Sequence of chain 1.A:
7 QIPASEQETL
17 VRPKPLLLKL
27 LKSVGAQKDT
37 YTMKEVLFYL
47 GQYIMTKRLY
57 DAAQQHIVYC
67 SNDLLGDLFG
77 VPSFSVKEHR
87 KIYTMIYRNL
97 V

Binding-site contacts:
Ligand atom C14 contacts residue ILE88 of chain 1.A at 3.9 Å (hydrophobic).
Ligand atom C22 contacts residue ILE50 of chain 1.A at 3.8 Å (hydrophobic).
Ligand atom C13 contacts residue VAL82 of chain 1.A at 3.7 Å (hydrophobic).
Ligand atom O contacts residue GLN61 of chain 1.A at 3.5 Å.
Ligand atom C14 contacts residue HIS85 of chain 1.A at 3.4 Å.
Ligand atom C7 contacts residue VAL64 of chain 1.A at 3.7 Å (hydrophobic).
Ligand atom O contacts residue HIS62 of chain 1.A at 3.5 Å (h-bond).
Ligand atom C1 contacts residue VAL82 of chain 1.A at 3.7 Å (hydrophobic).
Ligand atom C13 contacts residue HIS85 of chain 1.A at 3.6 Å.
Ligand atom C2 contacts residue VAL82 of chain 1.A at 3.6 Å (hydrophobic).
Ligand atom N3 contacts residue MET51 of chain 1.A at 3.5 Å.
Ligand atom C1 contacts residue GLN61 of chain 1.A at 3.9 Å.
Ligand atom C contacts residue HIS62 of chain 1.A at 4.0 Å.
Ligand atom C16 contacts residue HIS85 of chain 1.A at 3.9 Å.
Ligand atom C9 contacts residue VAL82 of chain 1.A at 3.6 Å (hydrophobic).
Ligand atom C28 contacts residue MET51 of chain 1.A at 3.8 Å (hydrophobic).
Ligand atom C14 contacts residue VAL82 of chain 1.A at 3.7 Å (hydrophobic).
Ligand atom CL contacts residue TYR89 of chain 1.A at 3.7 Å.
Ligand atom C7 contacts residue ILE50 of chain 1.A at 3.8 Å (hydrophobic).
Ligand atom C4 contacts residue GLN61 of chain 1.A at 3.2 Å.
Ligand atom C contacts residue SO41 of chain 1.C at 3.5 Å.
Ligand atom C6 contacts residue GLN61 of chain 1.A at 3.6 Å.
Ligand atom O2 contacts residue MET51 of chain 1.A at 4.0 Å.
Ligand atom CL contacts residue HIS85 of chain 1.A at 3.6 Å.
Ligand atom CL1 contacts residue ILE50 of chain 1.A at 3.5 Å.
Ligand atom C3 contacts residue VAL82 of chain 1.A at 3.5 Å (hydrophobic).
Ligand atom C27 contacts residue GLY47 of chain 1.A at 3.6 Å.
Ligand atom C23 contacts residue GLY47 of chain 1.A at 3.9 Å.
Ligand atom C15 contacts residue LEU43 of chain 1.A at 3.9 Å (hydrophobic).
Ligand atom C20 contacts residue VAL82 of chain 1.A at 3.8 Å (hydrophobic).
Ligand atom C21 contacts residue ILE50 of chain 1.A at 3.9 Å (hydrophobic).
Ligand atom C23 contacts residue LEU43 of chain 1.A at 3.8 Å (hydrophobic).
Ligand atom O1 contacts residue VAL82 of chain 1.A at 3.9 Å.
Ligand atom C21 contacts residue VAL82 of chain 1.A at 3.9 Å (hydrophobic).
Ligand atom C4 contacts residue VAL82 of chain 1.A at 3.7 Å (hydrophobic).
Ligand atom C15 contacts residue HIS85 of chain 1.A at 3.7 Å.
Ligand atom C8 contacts residue GLN61 of chain 1.A at 4.0 Å.
Ligand atom C27 contacts residue MET51 of chain 1.A at 3.9 Å (hydrophobic).
Ligand atom C5 contacts residue VAL82 of chain 1.A at 3.7 Å (hydrophobic).
Ligand atom CL contacts residue LEU43 of chain 1.A at 3.7 Å.

A protein and the small-molecule ligand that binds it are described below.
Small molecule (SMILES): COc1ccc(C2=N[C@@H](c3ccc(Cl)cc3)[C@@H](c3ccc(Cl)cc3)N2C(=O)N2CCNC(=O)C2)c(OC(C)C)c1